This small molecule binds to this protein.
Small molecule (SMILES): CC(=O)N[C@@H]1[C@@H](O)[C@@H](O)[C@@H](CO)O[C@@H]1O

Binding-site contacts:
Ligand atom C4 contacts residue SER1 of chain 4.L at 3.4 Å.
Ligand atom O7 contacts residue GLY107 of chain 4.A at 2.9 Å (h-bond).
Ligand atom C3 contacts residue ASN131 of chain 4.A at 3.2 Å.
Ligand atom O3 contacts residue GLY106 of chain 4.A at 3.6 Å.
Ligand atom C3 contacts residue PHE129 of chain 4.A at 3.6 Å (hydrophobic).
Ligand atom O4 contacts residue LEU215 of chain 4.A at 3.3 Å (h-bond).
Ligand atom O6 contacts residue HIS219 of chain 4.A at 3.4 Å (h-bond).
Ligand atom C2 contacts residue SER1 of chain 4.L at 2.4 Å.
Ligand atom N2 contacts residue SO41 of chain 4.F at 3.3 Å (h-bond).
Ligand atom O3 contacts residue ASN131 of chain 4.A at 3.0 Å (h-bond).
Ligand atom C3 contacts residue SO41 of chain 4.F at 3.9 Å.
Ligand atom C4 contacts residue ASP89 of chain 4.A at 3.4 Å.
Ligand atom O4 contacts residue ALA88 of chain 4.A at 3.7 Å.
Ligand atom O5 contacts residue SER1 of chain 4.L at 2.3 Å (h-bond).
Ligand atom O3 contacts residue ASP89 of chain 4.A at 2.6 Å (salt-bridge).
Ligand atom C6 contacts residue HIS219 of chain 4.A at 3.5 Å.
Ligand atom N2 contacts residue ASN131 of chain 4.A at 3.6 Å.
Ligand atom N2 contacts residue SER1 of chain 4.L at 2.8 Å (h-bond).
Ligand atom O7 contacts residue ASP105 of chain 4.A at 3.9 Å.
Ligand atom C4 contacts residue PHE129 of chain 4.A at 3.5 Å (hydrophobic).
Ligand atom C5 contacts residue SER1 of chain 4.L at 2.8 Å.
Ligand atom C6 contacts residue PHE129 of chain 4.A at 3.9 Å (hydrophobic).
Ligand atom C3 contacts residue ASP89 of chain 4.A at 3.5 Å.
Ligand atom C3 contacts residue SER1 of chain 4.L at 3.0 Å.
Ligand atom O7 contacts residue LEU215 of chain 4.A at 3.5 Å.
Ligand atom O4 contacts residue GLY214 of chain 4.A at 3.4 Å.
Ligand atom C5 contacts residue PHE129 of chain 4.A at 3.6 Å (hydrophobic).
Ligand atom C7 contacts residue GLY107 of chain 4.A at 3.6 Å.
Ligand atom C1 contacts residue SO41 of chain 4.F at 4.0 Å.
Ligand atom O7 contacts residue GLY106 of chain 4.A at 3.5 Å.
Ligand atom O4 contacts residue ASP89 of chain 4.A at 2.5 Å (salt-bridge).
Ligand atom C6 contacts residue SER216 of chain 4.A at 3.8 Å.
Ligand atom O3 contacts residue GLY107 of chain 4.A at 2.7 Å (h-bond).
Ligand atom C7 contacts residue ASN131 of chain 4.A at 3.9 Å.
Ligand atom O6 contacts residue SER216 of chain 4.A at 2.8 Å (h-bond).
Ligand atom C1 contacts residue SER1 of chain 4.L at 1.4 Å.
Ligand atom C2 contacts residue LEU215 of chain 4.A at 3.8 Å (hydrophobic).
Ligand atom C8 contacts residue TRP133 of chain 4.A at 3.9 Å (hydrophobic).
Ligand atom O5 contacts residue LEU215 of chain 4.A at 3.8 Å.
Ligand atom C2 contacts residue SO41 of chain 4.F at 3.9 Å.

Sequence of chain 4.A:
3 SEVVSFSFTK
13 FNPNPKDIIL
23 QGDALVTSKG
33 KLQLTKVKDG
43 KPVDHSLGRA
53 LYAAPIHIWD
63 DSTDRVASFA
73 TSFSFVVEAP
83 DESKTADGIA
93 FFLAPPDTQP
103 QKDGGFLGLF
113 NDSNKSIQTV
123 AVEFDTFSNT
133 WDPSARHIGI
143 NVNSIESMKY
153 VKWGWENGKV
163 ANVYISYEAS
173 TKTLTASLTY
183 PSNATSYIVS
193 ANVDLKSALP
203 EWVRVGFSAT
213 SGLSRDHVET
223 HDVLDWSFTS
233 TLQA